A small-molecule ligand and the protein it binds are described below.
Small molecule (SMILES): CNC(=O)c1ccc(-c2ccc(=O)n(CCc3ccc4ncc(-c5cnn(C)c5)cc4c3)n2)cc1C(F)(F)F

Sequence of chain 1.A:
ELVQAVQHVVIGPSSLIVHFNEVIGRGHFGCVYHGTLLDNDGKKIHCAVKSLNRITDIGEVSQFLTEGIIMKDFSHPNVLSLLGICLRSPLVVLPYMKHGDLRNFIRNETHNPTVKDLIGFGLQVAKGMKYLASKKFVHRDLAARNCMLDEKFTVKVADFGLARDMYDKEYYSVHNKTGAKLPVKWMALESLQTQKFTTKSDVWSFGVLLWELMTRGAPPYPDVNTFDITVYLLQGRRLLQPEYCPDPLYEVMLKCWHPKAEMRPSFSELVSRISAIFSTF

Binding-site contacts:
Ligand atom CAD contacts residue TYR122 of chain 1.A at 3.8 Å (hydrophobic).
Ligand atom CAM contacts residue MET174 of chain 1.A at 3.7 Å (hydrophobic).
Ligand atom NAT contacts residue TYR193 of chain 1.A at 3.6 Å.
Ligand atom NAK contacts residue MET123 of chain 1.A at 3.0 Å (h-bond).
Ligand atom CBD contacts residue ARG171 of chain 1.A at 3.5 Å.
Ligand atom CAC contacts residue GLY126 of chain 1.A at 3.7 Å.
Ligand atom CAV contacts residue MET174 of chain 1.A at 3.6 Å (hydrophobic).
Ligand atom FBM contacts residue TYR193 of chain 1.A at 2.9 Å.
Ligand atom CAI contacts residue MET174 of chain 1.A at 3.4 Å (hydrophobic).
Ligand atom CAH contacts residue MET174 of chain 1.A at 3.5 Å (hydrophobic).
Ligand atom CAD contacts residue MET123 of chain 1.A at 3.5 Å (hydrophobic).
Ligand atom CBJ contacts residue ASP127 of chain 1.A at 3.8 Å.
Ligand atom NAA contacts residue ILE47 of chain 1.A at 3.8 Å.
Ligand atom OBE contacts residue ALA184 of chain 1.A at 3.4 Å.
Ligand atom CAD contacts residue GLY126 of chain 1.A at 3.7 Å.
Ligand atom CBA contacts residue ILE47 of chain 1.A at 3.5 Å (hydrophobic).
Ligand atom CAJ contacts residue ALA71 of chain 1.A at 3.7 Å (hydrophobic).
Ligand atom NAK contacts residue TYR122 of chain 1.A at 3.8 Å.
Ligand atom NBH contacts residue ASP127 of chain 1.A at 3.6 Å (salt-bridge).
Ligand atom CAP contacts residue PRO121 of chain 1.A at 3.2 Å (hydrophobic).
Ligand atom CAQ contacts residue LEU120 of chain 1.A at 3.5 Å (hydrophobic).
Ligand atom CAW contacts residue MET174 of chain 1.A at 3.7 Å (hydrophobic).
Ligand atom OBE contacts residue ASP185 of chain 1.A at 3.4 Å (salt-bridge).
Ligand atom CAO contacts residue ALA71 of chain 1.A at 3.8 Å (hydrophobic).
Ligand atom CAB contacts residue ILE47 of chain 1.A at 3.1 Å (hydrophobic).
Ligand atom NAS contacts residue TYR193 of chain 1.A at 3.4 Å.
Ligand atom CAV contacts residue ARG171 of chain 1.A at 3.4 Å.
Ligand atom CAR contacts residue TYR193 of chain 1.A at 3.3 Å (hydrophobic).
Ligand atom CBC contacts residue ASP127 of chain 1.A at 3.8 Å.
Ligand atom FBL contacts residue ASP127 of chain 1.A at 3.0 Å.
Ligand atom CBD contacts residue TYR193 of chain 1.A at 3.5 Å (hydrophobic).
Ligand atom CAJ contacts residue MET174 of chain 1.A at 3.7 Å (hydrophobic).
Ligand atom FBK contacts residue ARG171 of chain 1.A at 3.1 Å.
Ligand atom CAL contacts residue MET123 of chain 1.A at 3.0 Å (hydrophobic).
Ligand atom FBL contacts residue ASN130 of chain 1.A at 3.3 Å.
Ligand atom CAL contacts residue TYR122 of chain 1.A at 3.6 Å (hydrophobic).
Ligand atom CAU contacts residue TYR193 of chain 1.A at 3.8 Å (hydrophobic).
Ligand atom FBK contacts residue ASP127 of chain 1.A at 3.8 Å.
Ligand atom CAX contacts residue TYR193 of chain 1.A at 3.6 Å (hydrophobic).
Ligand atom CAP contacts residue ALA71 of chain 1.A at 3.4 Å (hydrophobic).